A protein and the small-molecule ligand that binds it are described below.
Small molecule (SMILES): CC(=O)N[C@@H]1[C@@H](O)[C@H](O)[C@@H](CO)O[C@H]1O

Sequence of chain 1.B:
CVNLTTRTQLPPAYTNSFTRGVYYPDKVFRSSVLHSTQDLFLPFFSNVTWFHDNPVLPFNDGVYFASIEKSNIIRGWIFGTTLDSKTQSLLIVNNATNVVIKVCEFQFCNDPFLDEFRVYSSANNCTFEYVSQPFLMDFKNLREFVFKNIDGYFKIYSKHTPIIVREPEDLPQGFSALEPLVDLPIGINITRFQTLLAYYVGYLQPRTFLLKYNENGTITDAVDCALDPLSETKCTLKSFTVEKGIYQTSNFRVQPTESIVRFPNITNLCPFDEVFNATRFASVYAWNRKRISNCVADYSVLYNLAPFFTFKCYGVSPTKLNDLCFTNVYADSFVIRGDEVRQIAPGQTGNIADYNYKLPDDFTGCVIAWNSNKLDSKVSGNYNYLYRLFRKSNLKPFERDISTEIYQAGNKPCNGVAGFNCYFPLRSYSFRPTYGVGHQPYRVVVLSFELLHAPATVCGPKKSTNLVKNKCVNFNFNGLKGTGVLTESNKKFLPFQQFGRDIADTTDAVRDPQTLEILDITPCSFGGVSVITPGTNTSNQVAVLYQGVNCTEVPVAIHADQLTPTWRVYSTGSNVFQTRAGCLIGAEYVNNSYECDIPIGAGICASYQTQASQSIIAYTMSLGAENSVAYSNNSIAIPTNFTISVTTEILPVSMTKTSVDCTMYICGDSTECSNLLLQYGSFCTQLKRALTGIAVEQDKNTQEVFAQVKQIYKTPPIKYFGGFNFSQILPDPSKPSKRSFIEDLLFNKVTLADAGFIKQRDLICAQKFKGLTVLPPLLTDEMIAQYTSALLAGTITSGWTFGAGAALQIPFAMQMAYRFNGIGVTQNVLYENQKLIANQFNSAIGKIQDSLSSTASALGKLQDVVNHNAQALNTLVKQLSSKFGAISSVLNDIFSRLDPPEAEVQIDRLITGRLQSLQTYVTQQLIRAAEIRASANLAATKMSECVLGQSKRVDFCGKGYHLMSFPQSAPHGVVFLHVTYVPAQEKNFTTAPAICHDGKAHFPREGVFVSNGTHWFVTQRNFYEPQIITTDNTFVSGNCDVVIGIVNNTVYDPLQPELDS

Binding-site contacts:
Ligand atom C4 contacts residue ASN279 of chain 1.A at 4.2 Å.
Ligand atom C3 contacts residue ASN279 of chain 1.A at 3.8 Å.
Ligand atom C2 contacts residue LYS555 of chain 1.B at 4.2 Å.
Ligand atom C7 contacts residue ASN277 of chain 1.A at 3.8 Å.
Ligand atom C1 contacts residue ASN279 of chain 1.A at 1.4 Å.
Ligand atom C1 contacts residue GLU278 of chain 1.A at 4.0 Å.
Ligand atom C5 contacts residue LYS555 of chain 1.B at 3.7 Å.
Ligand atom C7 contacts residue ASN279 of chain 1.A at 3.4 Å.
Ligand atom C8 contacts residue ASN277 of chain 1.A at 3.6 Å.
Ligand atom C4 contacts residue LYS555 of chain 1.B at 4.4 Å.
Ligand atom N2 contacts residue ASN277 of chain 1.A at 3.9 Å.
Ligand atom C1 contacts residue ASN277 of chain 1.A at 4.4 Å.
Ligand atom C2 contacts residue ASN279 of chain 1.A at 2.5 Å.
Ligand atom O5 contacts residue LYS555 of chain 1.B at 2.7 Å (salt-bridge).
Ligand atom O6 contacts residue LYS555 of chain 1.B at 3.1 Å (salt-bridge).
Ligand atom C6 contacts residue LYS555 of chain 1.B at 3.6 Å.
Ligand atom C1 contacts residue LYS555 of chain 1.B at 3.5 Å.
Ligand atom N2 contacts residue ASN279 of chain 1.A at 2.9 Å (h-bond).
Ligand atom O5 contacts residue ASN279 of chain 1.A at 2.4 Å (h-bond).
Ligand atom C8 contacts residue ASN279 of chain 1.A at 4.5 Å.
Ligand atom O7 contacts residue ASN279 of chain 1.A at 3.5 Å (h-bond).
Ligand atom C5 contacts residue ASN279 of chain 1.A at 3.7 Å.

Sequence of chain 1.A:
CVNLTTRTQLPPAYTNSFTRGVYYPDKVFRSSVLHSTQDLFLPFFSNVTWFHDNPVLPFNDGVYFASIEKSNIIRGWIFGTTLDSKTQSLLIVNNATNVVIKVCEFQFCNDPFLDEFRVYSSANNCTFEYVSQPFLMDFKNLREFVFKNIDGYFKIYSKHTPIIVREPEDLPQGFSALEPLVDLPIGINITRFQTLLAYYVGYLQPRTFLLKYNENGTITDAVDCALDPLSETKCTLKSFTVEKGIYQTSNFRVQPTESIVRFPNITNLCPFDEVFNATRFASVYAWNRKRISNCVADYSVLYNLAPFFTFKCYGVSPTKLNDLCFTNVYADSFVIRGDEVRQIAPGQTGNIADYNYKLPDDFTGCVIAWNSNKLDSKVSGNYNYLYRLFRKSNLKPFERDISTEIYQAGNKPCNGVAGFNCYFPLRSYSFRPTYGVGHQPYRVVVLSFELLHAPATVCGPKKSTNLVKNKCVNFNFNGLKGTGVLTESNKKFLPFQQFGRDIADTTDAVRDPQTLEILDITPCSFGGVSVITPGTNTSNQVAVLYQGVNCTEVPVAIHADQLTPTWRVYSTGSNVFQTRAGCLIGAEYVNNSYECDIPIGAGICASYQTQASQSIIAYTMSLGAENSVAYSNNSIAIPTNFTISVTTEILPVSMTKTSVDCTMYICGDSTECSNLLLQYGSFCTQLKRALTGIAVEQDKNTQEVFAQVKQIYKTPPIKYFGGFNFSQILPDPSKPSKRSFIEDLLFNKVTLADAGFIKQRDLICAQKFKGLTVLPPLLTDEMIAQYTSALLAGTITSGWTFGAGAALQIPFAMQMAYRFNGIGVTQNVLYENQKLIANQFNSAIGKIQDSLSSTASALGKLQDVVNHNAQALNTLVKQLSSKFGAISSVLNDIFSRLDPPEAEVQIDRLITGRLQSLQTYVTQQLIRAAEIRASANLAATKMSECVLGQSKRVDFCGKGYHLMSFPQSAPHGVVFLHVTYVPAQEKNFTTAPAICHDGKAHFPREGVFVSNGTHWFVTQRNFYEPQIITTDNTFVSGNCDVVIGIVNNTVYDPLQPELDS